Sequence of chain 30.Q:
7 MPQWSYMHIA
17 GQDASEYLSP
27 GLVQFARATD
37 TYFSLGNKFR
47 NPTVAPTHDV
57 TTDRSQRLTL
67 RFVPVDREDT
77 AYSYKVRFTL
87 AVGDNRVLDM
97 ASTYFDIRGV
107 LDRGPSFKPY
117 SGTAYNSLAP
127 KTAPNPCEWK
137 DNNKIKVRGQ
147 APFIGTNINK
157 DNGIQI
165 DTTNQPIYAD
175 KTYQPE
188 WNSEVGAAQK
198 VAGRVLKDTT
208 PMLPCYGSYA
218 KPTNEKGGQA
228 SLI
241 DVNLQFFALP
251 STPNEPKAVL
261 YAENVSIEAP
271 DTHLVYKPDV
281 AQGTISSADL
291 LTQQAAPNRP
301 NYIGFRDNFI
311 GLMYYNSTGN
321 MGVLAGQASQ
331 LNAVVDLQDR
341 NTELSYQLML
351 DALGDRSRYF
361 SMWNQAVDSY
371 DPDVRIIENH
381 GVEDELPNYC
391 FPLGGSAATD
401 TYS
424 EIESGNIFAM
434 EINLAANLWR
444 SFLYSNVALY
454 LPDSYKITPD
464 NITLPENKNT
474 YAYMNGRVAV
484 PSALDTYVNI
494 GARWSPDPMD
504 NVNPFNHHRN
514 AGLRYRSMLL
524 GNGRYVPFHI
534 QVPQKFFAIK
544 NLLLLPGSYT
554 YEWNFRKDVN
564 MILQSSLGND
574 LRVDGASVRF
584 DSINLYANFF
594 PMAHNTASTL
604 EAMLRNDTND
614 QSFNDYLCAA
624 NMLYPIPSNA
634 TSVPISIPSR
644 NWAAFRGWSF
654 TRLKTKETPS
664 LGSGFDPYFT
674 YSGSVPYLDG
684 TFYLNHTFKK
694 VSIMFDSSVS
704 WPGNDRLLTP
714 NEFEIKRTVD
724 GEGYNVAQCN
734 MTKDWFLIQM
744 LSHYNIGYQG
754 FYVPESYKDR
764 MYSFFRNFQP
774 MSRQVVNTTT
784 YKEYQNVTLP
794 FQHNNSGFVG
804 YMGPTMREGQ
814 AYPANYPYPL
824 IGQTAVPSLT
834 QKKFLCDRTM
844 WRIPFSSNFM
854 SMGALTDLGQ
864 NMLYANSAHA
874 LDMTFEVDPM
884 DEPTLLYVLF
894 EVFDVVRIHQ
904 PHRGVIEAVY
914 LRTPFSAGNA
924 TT

Binding-site contacts:
Ligand atom NE2 contacts residue ARG845 of chain 30.R at 4.0 Å.
Ligand atom CB contacts residue ALA857 of chain 30.R at 4.2 Å (hydrophobic).
Ligand atom N contacts residue CYS621 of chain 30.R at 3.0 Å (h-bond).
Ligand atom CA contacts residue TYR619 of chain 30.R at 4.1 Å (hydrophobic).
Ligand atom CA contacts residue CYS621 of chain 30.R at 3.2 Å (hydrophobic).
Ligand atom CA contacts residue ASN617 of chain 30.R at 4.1 Å.
Ligand atom CD contacts residue ASN617 of chain 30.R at 3.1 Å.
Ligand atom CD2 contacts residue GLU894 of chain 30.R at 3.7 Å.
Ligand atom CB contacts residue ARG649 of chain 30.R at 4.2 Å.
Ligand atom N contacts residue TYR619 of chain 30.R at 3.6 Å.
Ligand atom N contacts residue ASP618 of chain 30.R at 3.4 Å (salt-bridge).
Ligand atom CB contacts residue TYR619 of chain 30.R at 4.0 Å (hydrophobic).
Ligand atom CD2 contacts residue ARG845 of chain 30.R at 4.0 Å.
Ligand atom C contacts residue ARG845 of chain 30.R at 4.1 Å.
Ligand atom CD contacts residue CYS621 of chain 30.R at 3.5 Å (hydrophobic).
Ligand atom CA contacts residue TYR619 of chain 30.R at 4.2 Å (hydrophobic).
Ligand atom N contacts residue ARG649 of chain 30.R at 4.2 Å.
Ligand atom CB contacts residue LEU620 of chain 30.R at 3.8 Å (hydrophobic).
Ligand atom CG contacts residue ARG46 of chain 30.Q at 3.1 Å.
Ligand atom CG contacts residue CYS621 of chain 30.R at 3.9 Å (hydrophobic).
Ligand atom O contacts residue TYR619 of chain 30.R at 2.7 Å.
Ligand atom CG contacts residue ASN617 of chain 30.R at 3.7 Å.
Ligand atom CB contacts residue ARG649 of chain 30.R at 4.1 Å.
Ligand atom CD contacts residue ARG46 of chain 30.Q at 3.3 Å.
Ligand atom ND1 contacts residue GLU894 of chain 30.R at 3.5 Å (salt-bridge).
Ligand atom CB contacts residue CYS621 of chain 30.R at 3.5 Å (hydrophobic).
Ligand atom C contacts residue ARG649 of chain 30.R at 3.9 Å.
Ligand atom O contacts residue ARG649 of chain 30.R at 3.3 Å (salt-bridge).
Ligand atom CE1 contacts residue LEU348 of chain 30.R at 3.5 Å (hydrophobic).
Ligand atom N contacts residue TYR619 of chain 30.R at 3.5 Å (h-bond).
Ligand atom N contacts residue ASN617 of chain 30.R at 2.9 Å (h-bond).
Ligand atom CE1 contacts residue GLU894 of chain 30.R at 4.1 Å.
Ligand atom CB contacts residue PHE896 of chain 30.R at 4.0 Å (hydrophobic).
Ligand atom ND1 contacts residue LEU348 of chain 30.R at 3.6 Å.
Ligand atom CB contacts residue TYR619 of chain 30.R at 3.7 Å (hydrophobic).
Ligand atom NE2 contacts residue GLU894 of chain 30.R at 4.2 Å.
Ligand atom CB contacts residue GLU894 of chain 30.R at 3.4 Å.
Ligand atom CG contacts residue GLU894 of chain 30.R at 3.2 Å.
Ligand atom O contacts residue ALA857 of chain 30.R at 3.7 Å.
Ligand atom C contacts residue TYR619 of chain 30.R at 3.2 Å (hydrophobic).

Sequence of chain 30.R:
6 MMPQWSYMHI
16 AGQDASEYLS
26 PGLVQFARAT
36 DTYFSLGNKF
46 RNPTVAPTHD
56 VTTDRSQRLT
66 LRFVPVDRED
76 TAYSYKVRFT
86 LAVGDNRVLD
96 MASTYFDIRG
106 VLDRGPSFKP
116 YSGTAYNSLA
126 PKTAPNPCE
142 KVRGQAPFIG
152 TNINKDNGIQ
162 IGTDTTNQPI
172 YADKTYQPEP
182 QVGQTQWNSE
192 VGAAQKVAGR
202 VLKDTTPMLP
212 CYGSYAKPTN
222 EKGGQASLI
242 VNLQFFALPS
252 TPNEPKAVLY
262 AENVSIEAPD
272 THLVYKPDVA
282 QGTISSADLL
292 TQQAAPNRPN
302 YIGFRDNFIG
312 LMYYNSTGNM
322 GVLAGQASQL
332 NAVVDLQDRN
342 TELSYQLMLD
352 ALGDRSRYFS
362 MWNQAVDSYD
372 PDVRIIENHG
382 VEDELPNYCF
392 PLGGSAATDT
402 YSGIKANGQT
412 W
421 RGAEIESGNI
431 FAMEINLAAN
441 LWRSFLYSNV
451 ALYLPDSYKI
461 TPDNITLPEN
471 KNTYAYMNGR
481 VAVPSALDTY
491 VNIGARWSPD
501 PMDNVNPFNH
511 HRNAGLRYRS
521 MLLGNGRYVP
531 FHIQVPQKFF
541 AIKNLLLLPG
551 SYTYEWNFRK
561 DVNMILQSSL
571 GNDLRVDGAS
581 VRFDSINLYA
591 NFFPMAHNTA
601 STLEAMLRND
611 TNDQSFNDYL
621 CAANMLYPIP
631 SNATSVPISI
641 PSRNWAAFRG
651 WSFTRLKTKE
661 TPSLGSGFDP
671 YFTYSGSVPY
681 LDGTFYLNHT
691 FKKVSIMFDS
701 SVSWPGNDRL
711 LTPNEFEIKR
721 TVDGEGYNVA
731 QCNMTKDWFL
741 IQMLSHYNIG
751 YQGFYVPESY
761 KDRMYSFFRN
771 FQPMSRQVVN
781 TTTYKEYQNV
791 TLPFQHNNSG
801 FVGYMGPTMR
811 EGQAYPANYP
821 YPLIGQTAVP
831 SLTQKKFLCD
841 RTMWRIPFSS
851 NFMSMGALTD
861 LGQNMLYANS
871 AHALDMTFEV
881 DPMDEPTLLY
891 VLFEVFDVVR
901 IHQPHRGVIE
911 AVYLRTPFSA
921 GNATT

This protein binds this small molecule.
Small molecule (SMILES): NC(N)=NCCC[C@H](NC(=O)[C@@H]1CCCN1)C(=O)N[C@H](C=O)Cc1cnc[nH]1